Binding-site contacts:
Ligand atom CAD contacts residue DTT1 of chain 1.S at 3.9 Å.
Ligand atom CAI contacts residue NAP1 of chain 1.Q at 3.2 Å.
Ligand atom NAB contacts residue NAP1 of chain 1.Q at 3.1 Å (h-bond).
Ligand atom C6 contacts residue NAP1 of chain 1.Q at 3.6 Å.
Ligand atom SAL contacts residue NAP1 of chain 1.Q at 3.6 Å.
Ligand atom SAL contacts residue LEU228 of chain 1.D at 3.8 Å.
Ligand atom CAF contacts residue LEU229 of chain 1.D at 3.5 Å (hydrophobic).
Ligand atom N1 contacts residue PHE117 of chain 1.D at 3.6 Å.
Ligand atom CAE contacts residue PHE117 of chain 1.D at 3.6 Å (hydrophobic).
Ligand atom NAB contacts residue SER115 of chain 1.D at 2.8 Å (h-bond).
Ligand atom SAL contacts residue ARG34 of chain 1.D at 3.6 Å.
Ligand atom NAB contacts residue PHE117 of chain 1.D at 3.4 Å.
Ligand atom NAA contacts residue NAP1 of chain 1.Q at 3.4 Å.
Ligand atom CAD contacts residue LEU229 of chain 1.D at 3.8 Å (hydrophobic).
Ligand atom C6 contacts residue PHE117 of chain 1.D at 3.5 Å (hydrophobic).
Ligand atom N1 contacts residue TYR194 of chain 1.D at 3.7 Å.
Ligand atom C4 contacts residue PHE117 of chain 1.D at 3.9 Å (hydrophobic).
Ligand atom CAE contacts residue DTT1 of chain 1.S at 3.6 Å.
Ligand atom N1 contacts residue NAP1 of chain 1.Q at 2.8 Å (h-bond).
Ligand atom CAN contacts residue PRO230 of chain 1.D at 3.6 Å (hydrophobic).
Ligand atom C5 contacts residue DTT1 of chain 1.S at 3.6 Å.
Ligand atom CAI contacts residue PRO230 of chain 1.D at 3.7 Å (hydrophobic).
Ligand atom C2 contacts residue NAP1 of chain 1.Q at 3.4 Å.
Ligand atom NAA contacts residue DTT1 of chain 1.S at 2.9 Å (h-bond).
Ligand atom CAC contacts residue TRP241 of chain 1.D at 3.8 Å (hydrophobic).
Ligand atom N3 contacts residue PHE117 of chain 1.D at 3.9 Å.
Ligand atom C5 contacts residue NAP1 of chain 1.Q at 3.6 Å.
Ligand atom C2 contacts residue PHE117 of chain 1.D at 3.4 Å (hydrophobic).
Ligand atom C2 contacts residue SER115 of chain 1.D at 3.9 Å.
Ligand atom CAG contacts residue PHE117 of chain 1.D at 3.5 Å (hydrophobic).
Ligand atom C6 contacts residue TYR194 of chain 1.D at 3.6 Å (hydrophobic).
Ligand atom CAG contacts residue PRO230 of chain 1.D at 3.6 Å (hydrophobic).
Ligand atom NAA contacts residue TYR194 of chain 1.D at 2.8 Å (h-bond).
Ligand atom C4 contacts residue NAP1 of chain 1.Q at 3.8 Å.
Ligand atom NAA contacts residue PHE117 of chain 1.D at 3.7 Å.
Ligand atom C6 contacts residue DTT1 of chain 1.S at 3.7 Å.
Ligand atom CAI contacts residue LEU228 of chain 1.D at 3.3 Å (hydrophobic).
Ligand atom SAL contacts residue PRO230 of chain 1.D at 3.8 Å.
Ligand atom NAA contacts residue ASP181 of chain 1.D at 3.7 Å.
Ligand atom N3 contacts residue NAP1 of chain 1.Q at 3.1 Å (h-bond).

Sequence of chain 1.D:
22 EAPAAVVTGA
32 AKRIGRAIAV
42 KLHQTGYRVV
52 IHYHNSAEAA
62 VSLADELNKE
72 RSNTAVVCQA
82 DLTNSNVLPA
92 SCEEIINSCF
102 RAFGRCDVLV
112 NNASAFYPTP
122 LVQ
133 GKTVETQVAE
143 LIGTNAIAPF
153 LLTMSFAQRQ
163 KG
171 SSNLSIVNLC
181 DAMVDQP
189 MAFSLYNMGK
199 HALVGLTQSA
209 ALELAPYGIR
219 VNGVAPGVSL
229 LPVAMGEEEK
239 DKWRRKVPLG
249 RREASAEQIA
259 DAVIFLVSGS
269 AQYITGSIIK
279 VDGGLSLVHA

A small-molecule ligand and the protein it binds are described below.
Small molecule (SMILES): Nc1cc(SCc2ccccc2)nc(N)n1